The protein below binds the small molecule below.
Small molecule (SMILES): CCCO[P](=O)(O)OP(=O)(O)O

Binding-site contacts:
Ligand atom O1A contacts residue GLY539 of chain 1.B at 3.6 Å.
Ligand atom O3A contacts residue HIS490 of chain 1.B at 3.2 Å (h-bond).
Ligand atom PB contacts residue ASN567 of chain 1.B at 3.8 Å.
Ligand atom O1B contacts residue GLN489 of chain 1.B at 2.8 Å (h-bond).
Ligand atom O7 contacts residue ALA541 of chain 1.B at 3.3 Å.
Ligand atom O1B contacts residue GLY571 of chain 1.B at 3.3 Å.
Ligand atom PA contacts residue MG1 of chain 1.I at 3.1 Å.
Ligand atom C5 contacts residue MET515 of chain 1.B at 3.7 Å (hydrophobic).
Ligand atom O2A contacts residue SER542 of chain 1.B at 2.8 Å (h-bond).
Ligand atom C7 contacts residue VAL487 of chain 1.B at 3.6 Å (hydrophobic).
Ligand atom O3B contacts residue ASN567 of chain 1.B at 2.8 Å (h-bond).
Ligand atom O2B contacts residue ASN567 of chain 1.B at 3.7 Å.
Ligand atom C6 contacts residue GLN570 of chain 1.B at 3.4 Å.
Ligand atom O2A contacts residue GLY539 of chain 1.B at 3.4 Å.
Ligand atom O2A contacts residue ALA541 of chain 1.B at 3.6 Å (h-bond).
Ligand atom O2B contacts residue HIS490 of chain 1.B at 3.0 Å (h-bond).
Ligand atom O3A contacts residue MG1 of chain 1.I at 3.2 Å.
Ligand atom C7 contacts residue GLN570 of chain 1.B at 3.4 Å.
Ligand atom C5 contacts residue GLN570 of chain 1.B at 3.5 Å.
Ligand atom PB contacts residue MG1 of chain 1.I at 3.2 Å.
Ligand atom O1A contacts residue GLU569 of chain 1.B at 3.1 Å (salt-bridge).
Ligand atom C5 contacts residue VAL487 of chain 1.B at 3.8 Å (hydrophobic).
Ligand atom O2B contacts residue GLN489 of chain 1.B at 3.6 Å.
Ligand atom PB contacts residue GLY571 of chain 1.B at 3.6 Å.
Ligand atom O7 contacts residue GLN570 of chain 1.B at 3.4 Å.
Ligand atom PB contacts residue GLN489 of chain 1.B at 3.7 Å.
Ligand atom O3B contacts residue MG1 of chain 1.I at 2.0 Å.
Ligand atom C6 contacts residue VAL487 of chain 1.B at 3.2 Å (hydrophobic).
Ligand atom O3B contacts residue GLU569 of chain 1.B at 3.1 Å (salt-bridge).
Ligand atom PA contacts residue ALA541 of chain 1.B at 3.6 Å.
Ligand atom O3B contacts residue GLY571 of chain 1.B at 2.8 Å (h-bond).
Ligand atom O1A contacts residue MG1 of chain 1.I at 2.1 Å.
Ligand atom O1A contacts residue ALA541 of chain 1.B at 2.9 Å (h-bond).
Ligand atom O1A contacts residue ASP540 of chain 1.B at 2.9 Å (salt-bridge).
Ligand atom O3A contacts residue GLY539 of chain 1.B at 3.8 Å.
Ligand atom C6 contacts residue MET515 of chain 1.B at 3.5 Å (hydrophobic).
Ligand atom O2A contacts residue VAL487 of chain 1.B at 3.6 Å.
Ligand atom O1B contacts residue GLY488 of chain 1.B at 3.5 Å.
Ligand atom C5 contacts residue MET572 of chain 1.B at 3.4 Å (hydrophobic).
Ligand atom O1B contacts residue MET572 of chain 1.B at 3.0 Å (h-bond).

Sequence of chain 1.B:
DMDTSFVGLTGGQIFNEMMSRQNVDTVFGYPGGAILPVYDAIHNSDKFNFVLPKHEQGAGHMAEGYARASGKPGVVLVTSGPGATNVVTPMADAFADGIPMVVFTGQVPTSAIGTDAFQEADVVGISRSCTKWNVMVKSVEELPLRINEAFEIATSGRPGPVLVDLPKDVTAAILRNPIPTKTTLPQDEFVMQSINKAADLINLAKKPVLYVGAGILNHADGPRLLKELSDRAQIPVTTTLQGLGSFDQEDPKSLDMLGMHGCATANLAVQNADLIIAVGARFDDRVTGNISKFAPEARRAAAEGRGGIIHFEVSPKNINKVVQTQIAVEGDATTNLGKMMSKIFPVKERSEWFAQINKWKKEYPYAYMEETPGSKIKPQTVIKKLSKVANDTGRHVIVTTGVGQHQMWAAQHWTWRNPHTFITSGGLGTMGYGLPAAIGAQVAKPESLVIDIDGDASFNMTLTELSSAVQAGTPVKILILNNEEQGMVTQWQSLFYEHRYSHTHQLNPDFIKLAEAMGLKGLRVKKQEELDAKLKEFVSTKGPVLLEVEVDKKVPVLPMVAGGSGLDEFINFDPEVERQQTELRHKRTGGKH